A small-molecule ligand and the protein it binds are described below.
Small molecule (SMILES): Nc1nc2c(ncn2[C@@H]2O[C@H](CO[P](=O)(O)O[P](=O)(O)NP(=O)(O)O)[C@@H](O)[C@H]2O)c(=O)[nH]1

Binding-site contacts:
Ligand atom O3G contacts residue LYS20 of chain 1.A at 2.6 Å (salt-bridge).
Ligand atom O6 contacts residue ASN120 of chain 1.A at 3.3 Å (h-bond).
Ligand atom O2' contacts residue PHE32 of chain 1.A at 3.4 Å.
Ligand atom N3B contacts residue GLY17 of chain 1.A at 3.2 Å (h-bond).
Ligand atom C3' contacts residue ASP34 of chain 1.A at 3.6 Å.
Ligand atom C2 contacts residue ASP123 of chain 1.A at 3.6 Å.
Ligand atom C6 contacts residue ASP123 of chain 1.A at 3.5 Å.
Ligand atom N2 contacts residue LEU124 of chain 1.A at 3.5 Å.
Ligand atom O6 contacts residue LYS121 of chain 1.A at 3.4 Å.
Ligand atom O2' contacts residue ASP34 of chain 1.A at 3.1 Å (salt-bridge).
Ligand atom C8 contacts residue GLY19 of chain 1.A at 3.6 Å.
Ligand atom O1B contacts residue GLY17 of chain 1.A at 3.6 Å.
Ligand atom O2A contacts residue SER21 of chain 1.A at 3.3 Å (h-bond).
Ligand atom O6 contacts residue ALA150 of chain 1.A at 2.8 Å (h-bond).
Ligand atom O1B contacts residue VAL18 of chain 1.A at 3.4 Å (h-bond).
Ligand atom N2 contacts residue ASP123 of chain 1.A at 2.8 Å (salt-bridge).
Ligand atom O6 contacts residue ASP123 of chain 1.A at 3.5 Å (salt-bridge).
Ligand atom O1B contacts residue LYS20 of chain 1.A at 2.8 Å (salt-bridge).
Ligand atom O2A contacts residue ALA22 of chain 1.A at 2.8 Å (h-bond).
Ligand atom O2' contacts residue VAL33 of chain 1.A at 2.6 Å (h-bond).
Ligand atom PG contacts residue MG1 of chain 1.G at 3.2 Å.
Ligand atom O4' contacts residue LYS121 of chain 1.A at 3.2 Å (salt-bridge).
Ligand atom C3' contacts residue GLU35 of chain 1.A at 3.6 Å.
Ligand atom O3' contacts residue ASP34 of chain 1.A at 2.8 Å (salt-bridge).
Ligand atom O1B contacts residue GLY19 of chain 1.A at 3.0 Å (h-bond).
Ligand atom O2A contacts residue GLY19 of chain 1.A at 3.3 Å.
Ligand atom N1 contacts residue ASP123 of chain 1.A at 2.7 Å (salt-bridge).
Ligand atom O2G contacts residue MG1 of chain 1.G at 2.0 Å.
Ligand atom O1G contacts residue PRO38 of chain 1.A at 3.5 Å.
Ligand atom O3G contacts residue GLY64 of chain 1.A at 3.0 Å (h-bond).
Ligand atom C8 contacts residue ALA22 of chain 1.A at 3.6 Å (hydrophobic).
Ligand atom O2B contacts residue MG1 of chain 1.G at 1.9 Å.
Ligand atom N3B contacts residue MG1 of chain 1.G at 3.4 Å.
Ligand atom O2G contacts residue THR39 of chain 1.A at 2.9 Å (h-bond).
Ligand atom PB contacts residue MG1 of chain 1.G at 3.2 Å.
Ligand atom C2' contacts residue VAL33 of chain 1.A at 3.5 Å (hydrophobic).
Ligand atom O2B contacts residue SER21 of chain 1.A at 3.1 Å (h-bond).
Ligand atom N7 contacts residue ASN120 of chain 1.A at 3.0 Å (h-bond).
Ligand atom O6 contacts residue SER149 of chain 1.A at 3.4 Å.
Ligand atom O3A contacts residue GLY19 of chain 1.A at 3.2 Å (h-bond).

Sequence of chain 1.A:
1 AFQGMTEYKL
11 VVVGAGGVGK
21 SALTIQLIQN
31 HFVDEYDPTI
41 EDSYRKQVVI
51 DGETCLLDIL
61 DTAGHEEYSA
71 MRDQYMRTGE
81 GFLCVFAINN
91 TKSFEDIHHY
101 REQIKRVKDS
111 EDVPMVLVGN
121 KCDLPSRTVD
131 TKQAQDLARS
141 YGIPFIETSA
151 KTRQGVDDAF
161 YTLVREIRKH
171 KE